A small-molecule ligand and the protein it binds are described below.
Small molecule (SMILES): COc1cc2c(cc1Nc1ncc(C(N)=O)c(Nc3ccccc3Br)n1)CN(C)CC2

Sequence of chain 1.A:
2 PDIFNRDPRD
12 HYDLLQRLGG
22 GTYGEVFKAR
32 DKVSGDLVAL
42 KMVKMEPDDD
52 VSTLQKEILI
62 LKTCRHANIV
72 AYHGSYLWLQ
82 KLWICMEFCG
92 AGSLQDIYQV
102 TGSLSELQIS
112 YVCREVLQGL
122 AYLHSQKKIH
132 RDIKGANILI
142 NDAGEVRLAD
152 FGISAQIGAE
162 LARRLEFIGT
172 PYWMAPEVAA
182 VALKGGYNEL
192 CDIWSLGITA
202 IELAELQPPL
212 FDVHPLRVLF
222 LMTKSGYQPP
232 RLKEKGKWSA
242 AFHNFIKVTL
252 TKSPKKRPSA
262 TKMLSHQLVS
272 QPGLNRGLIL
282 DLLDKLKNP

Binding-site contacts:
Ligand atom C5 contacts residue LEU140 of chain 1.A at 3.5 Å (hydrophobic).
Ligand atom N9 contacts residue MET87 of chain 1.A at 3.5 Å.
Ligand atom C21 contacts residue GLY93 of chain 1.A at 3.7 Å.
Ligand atom O30 contacts residue CYS90 of chain 1.A at 3.2 Å (h-bond).
Ligand atom BR17 contacts residue PHE152 of chain 1.A at 3.7 Å.
Ligand atom C25 contacts residue ASP97 of chain 1.A at 3.2 Å.
Ligand atom C11 contacts residue VAL27 of chain 1.A at 3.6 Å (hydrophobic).
Ligand atom C6 contacts residue GLU88 of chain 1.A at 3.4 Å.
Ligand atom C4 contacts residue LEU140 of chain 1.A at 3.6 Å (hydrophobic).
Ligand atom C7 contacts residue GLU88 of chain 1.A at 3.8 Å.
Ligand atom C6 contacts residue CYS90 of chain 1.A at 3.6 Å (hydrophobic).
Ligand atom C2 contacts residue CYS90 of chain 1.A at 3.8 Å (hydrophobic).
Ligand atom C23 contacts residue ASP97 of chain 1.A at 3.5 Å.
Ligand atom C16 contacts residue VAL27 of chain 1.A at 3.7 Å (hydrophobic).
Ligand atom C15 contacts residue GLY20 of chain 1.A at 3.8 Å.
Ligand atom C31 contacts residue GLY91 of chain 1.A at 3.2 Å.
Ligand atom N1 contacts residue CYS90 of chain 1.A at 3.1 Å (h-bond).
Ligand atom N9 contacts residue VAL71 of chain 1.A at 3.3 Å.
Ligand atom O8 contacts residue MET87 of chain 1.A at 3.8 Å.
Ligand atom C19 contacts residue GLY93 of chain 1.A at 3.7 Å.
Ligand atom C2 contacts residue LEU19 of chain 1.A at 3.8 Å (hydrophobic).
Ligand atom C12 contacts residue VAL27 of chain 1.A at 3.7 Å (hydrophobic).
Ligand atom C27 contacts residue ASP97 of chain 1.A at 3.3 Å.
Ligand atom C7 contacts residue ALA40 of chain 1.A at 3.8 Å (hydrophobic).
Ligand atom N9 contacts residue ALA40 of chain 1.A at 3.3 Å.
Ligand atom O30 contacts residue PHE89 of chain 1.A at 3.6 Å.
Ligand atom N9 contacts residue GLU88 of chain 1.A at 2.8 Å (salt-bridge).
Ligand atom C29 contacts residue ASP97 of chain 1.A at 3.5 Å.
Ligand atom C20 contacts residue GLY93 of chain 1.A at 3.6 Å.
Ligand atom C27 contacts residue LEU19 of chain 1.A at 3.6 Å (hydrophobic).
Ligand atom N18 contacts residue LEU19 of chain 1.A at 3.7 Å.
Ligand atom C14 contacts residue TYR24 of chain 1.A at 3.3 Å (hydrophobic).
Ligand atom C22 contacts residue ASP97 of chain 1.A at 3.5 Å.
Ligand atom N18 contacts residue CYS90 of chain 1.A at 3.0 Å (h-bond).
Ligand atom N10 contacts residue VAL27 of chain 1.A at 3.6 Å.
Ligand atom C6 contacts residue LEU140 of chain 1.A at 3.7 Å (hydrophobic).
Ligand atom C28 contacts residue ASP97 of chain 1.A at 3.2 Å.
Ligand atom N26 contacts residue ASP97 of chain 1.A at 2.7 Å (salt-bridge).
Ligand atom C13 contacts residue TYR24 of chain 1.A at 3.2 Å (hydrophobic).
Ligand atom C31 contacts residue PHE89 of chain 1.A at 3.6 Å (hydrophobic).